Binding-site contacts:
Ligand atom CBB contacts residue ILE416 of chain 1.B at 4.0 Å (hydrophobic).
Ligand atom CAA contacts residue GLY508 of chain 1.B at 3.9 Å.
Ligand atom CBE contacts residue ILE416 of chain 1.B at 4.3 Å (hydrophobic).
Ligand atom OAH contacts residue PHE519 of chain 1.B at 4.4 Å.
Ligand atom CAP contacts residue ILE416 of chain 1.B at 3.7 Å (hydrophobic).
Ligand atom CAE contacts residue ILE416 of chain 1.B at 4.1 Å (hydrophobic).
Ligand atom CAQ contacts residue LEU415 of chain 1.B at 3.8 Å (hydrophobic).
Ligand atom CAA contacts residue LEU507 of chain 1.B at 4.0 Å (hydrophobic).
Ligand atom CAJ contacts residue ILE416 of chain 1.B at 4.1 Å (hydrophobic).
Ligand atom CAB contacts residue LEU507 of chain 1.B at 3.8 Å (hydrophobic).
Ligand atom CBD contacts residue LEU515 of chain 1.B at 4.0 Å (hydrophobic).
Ligand atom CAQ contacts residue ILE416 of chain 1.B at 3.7 Å (hydrophobic).
Ligand atom CAP contacts residue LEU415 of chain 1.B at 4.1 Å (hydrophobic).
Ligand atom CAE contacts residue LEU515 of chain 1.B at 3.7 Å (hydrophobic).
Ligand atom CBA contacts residue LEU419 of chain 1.B at 3.7 Å (hydrophobic).
Ligand atom CAX contacts residue GLU522 of chain 1.B at 4.3 Å.
Ligand atom CAA contacts residue ALA511 of chain 1.B at 4.4 Å (hydrophobic).
Ligand atom CAZ contacts residue TRP412 of chain 1.B at 4.2 Å (hydrophobic).
Ligand atom OAH contacts residue TYR518 of chain 1.B at 4.2 Å.
Ligand atom CAI contacts residue TRP412 of chain 1.B at 3.3 Å (hydrophobic).
Ligand atom CAV contacts residue TRP412 of chain 1.B at 3.9 Å (hydrophobic).
Ligand atom CAN contacts residue LEU419 of chain 1.B at 3.7 Å (hydrophobic).
Ligand atom OAH contacts residue GLU522 of chain 1.B at 3.3 Å (salt-bridge).
Ligand atom CAN contacts residue ILE416 of chain 1.B at 4.3 Å (hydrophobic).
Ligand atom CAO contacts residue ILE416 of chain 1.B at 3.7 Å (hydrophobic).
Ligand atom CAK contacts residue TRP412 of chain 1.B at 3.7 Å (hydrophobic).
Ligand atom CAB contacts residue LEU419 of chain 1.B at 4.2 Å (hydrophobic).
Ligand atom CAD contacts residue LEU515 of chain 1.B at 3.6 Å (hydrophobic).
Ligand atom OAH contacts residue LYS524 of chain 1.B at 4.4 Å.

This protein binds this small molecule.
Small molecule (SMILES): CC(C)CCC[C@@H](C)[C@H]1CC[C@H]2[C@@H]3CC=C4C[C@@H](OC(=O)CCC(=O)O)CC[C@]4(C)[C@H]3CC[C@]12C

Sequence of chain 1.B:
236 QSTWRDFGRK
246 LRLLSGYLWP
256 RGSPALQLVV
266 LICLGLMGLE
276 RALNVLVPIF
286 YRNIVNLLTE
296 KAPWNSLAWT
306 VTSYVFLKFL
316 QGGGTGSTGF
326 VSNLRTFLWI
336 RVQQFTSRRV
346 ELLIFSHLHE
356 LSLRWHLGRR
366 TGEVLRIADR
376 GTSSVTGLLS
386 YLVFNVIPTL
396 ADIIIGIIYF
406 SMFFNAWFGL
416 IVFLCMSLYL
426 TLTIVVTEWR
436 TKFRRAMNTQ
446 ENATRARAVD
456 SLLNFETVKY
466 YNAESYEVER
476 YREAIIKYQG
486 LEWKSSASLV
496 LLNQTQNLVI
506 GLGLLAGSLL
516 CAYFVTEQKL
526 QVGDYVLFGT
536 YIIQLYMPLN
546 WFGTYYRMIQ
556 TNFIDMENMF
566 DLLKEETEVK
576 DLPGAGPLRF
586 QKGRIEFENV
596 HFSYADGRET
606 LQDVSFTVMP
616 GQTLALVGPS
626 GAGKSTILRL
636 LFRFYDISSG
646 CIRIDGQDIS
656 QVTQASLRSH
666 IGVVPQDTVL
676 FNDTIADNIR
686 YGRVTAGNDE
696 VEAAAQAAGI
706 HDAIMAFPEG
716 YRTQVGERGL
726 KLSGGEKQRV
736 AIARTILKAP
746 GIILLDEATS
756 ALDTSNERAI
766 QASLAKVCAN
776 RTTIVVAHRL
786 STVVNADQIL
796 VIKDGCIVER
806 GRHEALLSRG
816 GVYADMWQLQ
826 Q